A protein and the small-molecule ligand that binds it are described below.
Small molecule (SMILES): CC(=O)N[C@H]1[C@H](O[C@H]2[C@H](O)[C@@H](NC(C)=O)CO[C@@H]2CO)O[C@H](CO[C@H]2O[C@H](CO)[C@@H](O)[C@H](O)[C@@H]2O)[C@@H](O[C@H]2O[C@H](CO)[C@@H](O)[C@H](O)[C@@H]2O)[C@@H]1O[C@@H]1O[C@H](CS(=O)(=O)O)[C@@H](O[C@@H]2O[C@H](CO)[C@@H](O)[C@H](O)[C@H]2O)[C@H](O)[C@H]1O

Sequence of chain 1.A:
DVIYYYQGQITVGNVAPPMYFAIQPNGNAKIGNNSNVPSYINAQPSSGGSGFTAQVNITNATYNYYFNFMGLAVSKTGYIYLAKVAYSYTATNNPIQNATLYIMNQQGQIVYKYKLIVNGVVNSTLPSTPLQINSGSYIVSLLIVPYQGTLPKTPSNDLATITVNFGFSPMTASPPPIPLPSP

Binding-site contacts:
Ligand atom C1 contacts residue PRO176 of chain 1.E at 3.9 Å (hydrophobic).
Ligand atom C5 contacts residue LYS30 of chain 1.A at 3.8 Å.
Ligand atom O4 contacts residue PRO176 of chain 1.E at 3.3 Å.
Ligand atom O5 contacts residue PRO176 of chain 1.E at 3.8 Å.
Ligand atom C2 contacts residue GLN107 of chain 1.A at 3.9 Å.
Ligand atom C5 contacts residue ASN68 of chain 1.A at 3.7 Å.
Ligand atom C1 contacts residue ASN33 of chain 1.A at 1.4 Å.
Ligand atom C6 contacts residue SER174 of chain 1.E at 3.8 Å.
Ligand atom C6 contacts residue ILE139 of chain 1.A at 4.0 Å (hydrophobic).
Ligand atom C2 contacts residue ASN33 of chain 1.A at 2.5 Å.
Ligand atom C8 contacts residue GLY108 of chain 1.A at 3.6 Å.
Ligand atom O1S6 contacts residue GLN107 of chain 1.A at 4.0 Å.
Ligand atom O2S6 contacts residue LYS30 of chain 1.A at 3.9 Å.
Ligand atom C6 contacts residue LYS30 of chain 1.A at 3.2 Å.
Ligand atom C8 contacts residue PHE67 of chain 1.A at 3.8 Å (hydrophobic).
Ligand atom C8 contacts residue GLN106 of chain 1.A at 3.6 Å.
Ligand atom O6 contacts residue PRO175 of chain 1.E at 3.3 Å (h-bond).
Ligand atom O6 contacts residue ILE139 of chain 1.A at 3.8 Å.
Ligand atom C3 contacts residue GLN107 of chain 1.A at 3.5 Å.
Ligand atom O6 contacts residue PRO176 of chain 1.E at 3.5 Å.
Ligand atom O4 contacts residue SER174 of chain 1.E at 3.3 Å (h-bond).
Ligand atom O4 contacts residue GLN107 of chain 1.A at 3.6 Å.
Ligand atom C1 contacts residue ALA29 of chain 1.A at 3.8 Å (hydrophobic).
Ligand atom O5 contacts residue ASN68 of chain 1.A at 3.4 Å (h-bond).
Ligand atom O7 contacts residue ALA29 of chain 1.A at 3.0 Å (h-bond).
Ligand atom C7 contacts residue ASN33 of chain 1.A at 3.3 Å.
Ligand atom O5 contacts residue LYS30 of chain 1.A at 3.1 Å (salt-bridge).
Ligand atom O6 contacts residue PHE67 of chain 1.A at 3.2 Å.
Ligand atom O5 contacts residue ASN33 of chain 1.A at 2.4 Å (h-bond).
Ligand atom C6 contacts residue ASN68 of chain 1.A at 3.5 Å.
Ligand atom C7 contacts residue ALA29 of chain 1.A at 4.0 Å (hydrophobic).
Ligand atom C6 contacts residue PRO175 of chain 1.E at 3.6 Å (hydrophobic).
Ligand atom C2 contacts residue ALA29 of chain 1.A at 4.0 Å (hydrophobic).
Ligand atom O5 contacts residue ALA29 of chain 1.A at 4.0 Å.
Ligand atom N2 contacts residue ASN33 of chain 1.A at 2.9 Å (h-bond).
Ligand atom O7 contacts residue ASN33 of chain 1.A at 3.3 Å (h-bond).
Ligand atom C8 contacts residue GLN107 of chain 1.A at 3.8 Å.
Ligand atom O3 contacts residue GLN107 of chain 1.A at 4.0 Å.
Ligand atom C3 contacts residue ASN33 of chain 1.A at 3.8 Å.
Ligand atom C5 contacts residue ASN33 of chain 1.A at 3.6 Å.

Sequence of chain 1.E:
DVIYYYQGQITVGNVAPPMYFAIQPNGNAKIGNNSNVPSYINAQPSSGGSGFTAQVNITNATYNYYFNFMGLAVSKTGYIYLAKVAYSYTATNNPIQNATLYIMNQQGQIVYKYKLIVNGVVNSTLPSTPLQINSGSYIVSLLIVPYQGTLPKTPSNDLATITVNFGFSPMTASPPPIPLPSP